Binding-site contacts:
Ligand atom C21 contacts residue TYR159 of chain 1.A at 3.9 Å (hydrophobic).
Ligand atom N24 contacts residue TYR159 of chain 1.A at 3.9 Å.
Ligand atom C26 contacts residue TYR159 of chain 1.A at 4.3 Å (hydrophobic).
Ligand atom FE2 contacts residue ARG155 of chain 1.A at 4.4 Å.
Ligand atom N24 contacts residue LYS125 of chain 1.A at 3.8 Å.
Ligand atom C23 contacts residue ARG155 of chain 1.A at 3.6 Å.
Ligand atom C21 contacts residue LYS125 of chain 1.A at 3.9 Å.
Ligand atom C26 contacts residue GLY156 of chain 1.A at 4.1 Å.
Ligand atom N21 contacts residue TYR159 of chain 1.A at 4.2 Å.
Ligand atom N22 contacts residue ARG155 of chain 1.A at 3.8 Å.
Ligand atom N24 contacts residue SER128 of chain 1.A at 4.4 Å.
Ligand atom C24 contacts residue ARG155 of chain 1.A at 3.3 Å.
Ligand atom N22 contacts residue LYS125 of chain 1.A at 3.7 Å.
Ligand atom N25 contacts residue LYS125 of chain 1.A at 3.7 Å.
Ligand atom N21 contacts residue GLY156 of chain 1.A at 3.5 Å.
Ligand atom N25 contacts residue TYR159 of chain 1.A at 3.4 Å.
Ligand atom N23 contacts residue ARG155 of chain 1.A at 3.3 Å.
Ligand atom C22 contacts residue ARG155 of chain 1.A at 3.9 Å.
Ligand atom C24 contacts residue LYS125 of chain 1.A at 4.0 Å.
Ligand atom C22 contacts residue LYS125 of chain 1.A at 4.1 Å.
Ligand atom N24 contacts residue ARG155 of chain 1.A at 3.0 Å (salt-bridge).
Ligand atom C24 contacts residue TYR159 of chain 1.A at 4.1 Å (hydrophobic).

This small molecule binds to this protein.
Small molecule (SMILES): N#C[Fe](C#N)(C#N)(C#N)(C#N)C#N

Sequence of chain 1.A:
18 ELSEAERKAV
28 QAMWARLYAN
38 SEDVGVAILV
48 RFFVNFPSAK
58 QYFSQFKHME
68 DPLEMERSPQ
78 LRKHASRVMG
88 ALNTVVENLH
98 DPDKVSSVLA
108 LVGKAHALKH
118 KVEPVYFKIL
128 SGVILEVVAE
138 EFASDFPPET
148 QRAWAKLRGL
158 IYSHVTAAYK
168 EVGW